The small molecule below binds the protein below.
Small molecule (SMILES): CC[C@H](C)[C@H](NC(=O)[C@H](CO)NC(=O)[C@H](CCCN=C(N)N)NC(=O)[C@@H](NC(=O)[C@@H]1CCCN1C(=O)[C@@H]1CCCN1C(=O)[C@H](C)N)C(C)C)C(=O)N[C@H](C=O)Cc1ccc(O)cc1

Sequence of chain 6.W:
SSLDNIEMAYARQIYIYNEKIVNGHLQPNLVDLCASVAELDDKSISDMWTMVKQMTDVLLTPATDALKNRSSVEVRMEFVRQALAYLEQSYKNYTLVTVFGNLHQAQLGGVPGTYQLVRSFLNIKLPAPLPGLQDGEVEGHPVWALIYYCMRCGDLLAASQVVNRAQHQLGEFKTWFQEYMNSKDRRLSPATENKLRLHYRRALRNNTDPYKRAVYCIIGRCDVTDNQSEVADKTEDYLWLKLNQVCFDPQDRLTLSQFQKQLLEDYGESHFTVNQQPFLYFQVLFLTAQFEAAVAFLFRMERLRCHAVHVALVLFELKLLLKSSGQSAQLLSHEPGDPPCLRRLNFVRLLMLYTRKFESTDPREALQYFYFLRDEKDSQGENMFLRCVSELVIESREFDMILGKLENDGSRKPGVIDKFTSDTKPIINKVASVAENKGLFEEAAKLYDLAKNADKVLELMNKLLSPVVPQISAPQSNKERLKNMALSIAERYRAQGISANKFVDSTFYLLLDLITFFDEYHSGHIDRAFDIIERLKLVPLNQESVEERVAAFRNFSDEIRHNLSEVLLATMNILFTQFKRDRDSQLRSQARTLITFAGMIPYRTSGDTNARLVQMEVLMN

Binding-site contacts:
Ligand atom CG1 contacts residue TYR94 of chain 6.W at 3.8 Å (hydrophobic).
Ligand atom N contacts residue THR235 of chain 6.W at 3.9 Å.
Ligand atom C contacts residue THR235 of chain 6.W at 3.6 Å.
Ligand atom CA contacts residue ASN227 of chain 6.W at 3.7 Å.
Ligand atom CG2 contacts residue ASN281 of chain 6.W at 3.6 Å.
Ligand atom O contacts residue LYS234 of chain 6.W at 3.6 Å.
Ligand atom C contacts residue TYR94 of chain 6.W at 4.0 Å (hydrophobic).
Ligand atom CG2 contacts residue LEU286 of chain 6.W at 3.7 Å (hydrophobic).
Ligand atom CG2 contacts residue PHE278 of chain 6.W at 3.7 Å (hydrophobic).
Ligand atom CB contacts residue TYR238 of chain 6.W at 3.6 Å (hydrophobic).
Ligand atom O contacts residue HIS277 of chain 6.W at 3.4 Å.
Ligand atom CD contacts residue TYR273 of chain 6.W at 3.3 Å (hydrophobic).
Ligand atom CD1 contacts residue TYR94 of chain 6.W at 3.5 Å (hydrophobic).
Ligand atom CB contacts residue LEU286 of chain 6.W at 3.9 Å (hydrophobic).
Ligand atom C contacts residue THR235 of chain 6.W at 3.6 Å.
Ligand atom O contacts residue TYR94 of chain 6.W at 2.9 Å.
Ligand atom N contacts residue THR235 of chain 6.W at 3.5 Å (h-bond).
Ligand atom N contacts residue ASN227 of chain 6.W at 3.0 Å (h-bond).
Ligand atom CG contacts residue LYS234 of chain 6.W at 3.3 Å.
Ligand atom C contacts residue LEU286 of chain 6.W at 3.8 Å (hydrophobic).
Ligand atom O contacts residue THR235 of chain 6.W at 3.0 Å (h-bond).
Ligand atom O contacts residue THR235 of chain 6.W at 3.1 Å (h-bond).
Ligand atom C contacts residue ASN281 of chain 6.W at 3.8 Å.
Ligand atom CG2 contacts residue GLU236 of chain 6.W at 3.3 Å.
Ligand atom CG2 contacts residue HIS277 of chain 6.W at 3.3 Å.
Ligand atom O contacts residue ASN281 of chain 6.W at 2.6 Å (h-bond).
Ligand atom O contacts residue LEU286 of chain 6.W at 3.2 Å.
Ligand atom C contacts residue ASN227 of chain 6.W at 3.5 Å.
Ligand atom CD1 contacts residue TYR91 of chain 6.W at 3.9 Å (hydrophobic).
Ligand atom N contacts residue TYR273 of chain 6.W at 3.9 Å.
Ligand atom O contacts residue ASN227 of chain 6.W at 3.6 Å.
Ligand atom C contacts residue THR235 of chain 6.W at 3.6 Å.
Ligand atom CB contacts residue HIS277 of chain 6.W at 3.7 Å.
Ligand atom CB contacts residue ASP233 of chain 6.W at 3.0 Å.
Ligand atom CG1 contacts residue VAL280 of chain 6.W at 4.0 Å (hydrophobic).
Ligand atom CG contacts residue HIS277 of chain 6.W at 3.8 Å.
Ligand atom CG contacts residue ASP233 of chain 6.W at 3.0 Å.
Ligand atom CD contacts residue HIS277 of chain 6.W at 3.9 Å.
Ligand atom CA contacts residue THR235 of chain 6.W at 3.6 Å.
Ligand atom CG contacts residue TYR273 of chain 6.W at 3.6 Å (hydrophobic).